Sequence of chain 55.D:
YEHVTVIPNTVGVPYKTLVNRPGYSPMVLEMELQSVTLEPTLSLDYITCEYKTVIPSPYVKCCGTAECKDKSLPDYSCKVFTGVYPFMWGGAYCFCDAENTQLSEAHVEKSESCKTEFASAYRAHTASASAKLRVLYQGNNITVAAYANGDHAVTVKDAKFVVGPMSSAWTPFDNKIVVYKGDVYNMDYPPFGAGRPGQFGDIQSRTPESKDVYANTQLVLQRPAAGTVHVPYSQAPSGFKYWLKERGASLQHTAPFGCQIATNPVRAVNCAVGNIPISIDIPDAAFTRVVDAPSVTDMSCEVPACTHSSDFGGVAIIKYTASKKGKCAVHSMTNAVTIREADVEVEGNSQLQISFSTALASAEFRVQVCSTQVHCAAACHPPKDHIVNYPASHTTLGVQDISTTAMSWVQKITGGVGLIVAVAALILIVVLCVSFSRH

Binding-site contacts:
Ligand atom O6 contacts residue THR116 of chain 55.D at 3.2 Å (h-bond).
Ligand atom O7 contacts residue ASN259 of chain 55.E at 2.7 Å (h-bond).
Ligand atom O6 contacts residue LYS115 of chain 55.D at 3.5 Å (salt-bridge).
Ligand atom C6 contacts residue LYS115 of chain 55.D at 4.3 Å.
Ligand atom C2 contacts residue ASN259 of chain 55.E at 2.4 Å.
Ligand atom C7 contacts residue ASN259 of chain 55.E at 3.1 Å.
Ligand atom C1 contacts residue ASN259 of chain 55.E at 1.4 Å.
Ligand atom O5 contacts residue ASN259 of chain 55.E at 2.3 Å (h-bond).
Ligand atom C6 contacts residue THR116 of chain 55.D at 4.5 Å.
Ligand atom C3 contacts residue ASN259 of chain 55.E at 3.7 Å.
Ligand atom C8 contacts residue ASN259 of chain 55.E at 4.4 Å.
Ligand atom O6 contacts residue ASN259 of chain 55.E at 4.4 Å.
Ligand atom C5 contacts residue ASN259 of chain 55.E at 3.6 Å.
Ligand atom O7 contacts residue LYS181 of chain 55.D at 4.3 Å.
Ligand atom C4 contacts residue ASN259 of chain 55.E at 4.1 Å.
Ligand atom O5 contacts residue THR116 of chain 55.D at 3.8 Å.
Ligand atom N2 contacts residue ASN259 of chain 55.E at 3.0 Å (h-bond).
Ligand atom O7 contacts residue GLU117 of chain 55.D at 4.3 Å.

The protein below binds the small molecule below.
Small molecule (SMILES): CC(=O)N[C@@H]1[C@@H](O)[C@H](O)[C@@H](CO)O[C@H]1O

Sequence of chain 55.E:
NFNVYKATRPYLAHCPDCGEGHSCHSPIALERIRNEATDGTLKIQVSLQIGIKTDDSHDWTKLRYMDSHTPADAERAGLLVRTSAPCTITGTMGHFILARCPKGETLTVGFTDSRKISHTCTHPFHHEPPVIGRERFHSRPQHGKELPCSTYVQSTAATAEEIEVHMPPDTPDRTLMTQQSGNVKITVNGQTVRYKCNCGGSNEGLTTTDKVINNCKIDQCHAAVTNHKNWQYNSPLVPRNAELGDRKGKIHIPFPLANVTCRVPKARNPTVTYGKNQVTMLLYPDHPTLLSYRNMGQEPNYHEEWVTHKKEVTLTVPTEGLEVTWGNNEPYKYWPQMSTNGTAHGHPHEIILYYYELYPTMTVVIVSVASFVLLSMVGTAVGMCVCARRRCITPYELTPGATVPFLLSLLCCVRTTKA